This small molecule binds to this protein.
Small molecule (SMILES): NCC(=O)O

Binding-site contacts:
Ligand atom CA contacts residue MN1 of chain 1.K at 4.0 Å.
Ligand atom CA contacts residue MH21 of chain 1.L at 2.9 Å.
Ligand atom N contacts residue ASP282 of chain 1.B at 3.3 Å (salt-bridge).
Ligand atom O contacts residue HIS365 of chain 1.B at 3.3 Å (h-bond).
Ligand atom C contacts residue HIS372 of chain 1.B at 3.7 Å.
Ligand atom CA contacts residue ASP282 of chain 1.B at 4.4 Å.
Ligand atom C contacts residue ASP282 of chain 1.B at 4.2 Å.
Ligand atom O contacts residue MH21 of chain 1.L at 2.8 Å (h-bond).
Ligand atom C contacts residue PRO1 of chain 1.S at 1.4 Å (hydrophobic).
Ligand atom CA contacts residue PRO1 of chain 1.S at 2.5 Å (hydrophobic).
Ligand atom O contacts residue MN1 of chain 1.K at 2.5 Å.
Ligand atom O contacts residue HIS372 of chain 1.B at 2.8 Å (h-bond).
Ligand atom CA contacts residue HIS250 of chain 1.B at 3.9 Å.
Ligand atom CA contacts residue ILE239 of chain 1.B at 4.0 Å (hydrophobic).
Ligand atom C contacts residue MN1 of chain 1.K at 3.3 Å.
Ligand atom C contacts residue GLU407 of chain 1.B at 4.1 Å.
Ligand atom C contacts residue HIS365 of chain 1.B at 4.5 Å.
Ligand atom CA contacts residue ASP271 of chain 1.B at 3.4 Å.
Ligand atom N contacts residue ASP271 of chain 1.B at 3.7 Å.
Ligand atom N contacts residue MH21 of chain 1.L at 2.8 Å.
Ligand atom N contacts residue PRO1 of chain 1.S at 3.7 Å.
Ligand atom C contacts residue ASP271 of chain 1.B at 4.2 Å.
Ligand atom O contacts residue GLU407 of chain 1.B at 3.8 Å.
Ligand atom O contacts residue PRO1 of chain 1.S at 2.3 Å (h-bond).
Ligand atom N contacts residue MN1 of chain 1.K at 3.8 Å.
Ligand atom N contacts residue TYR236 of chain 1.B at 3.1 Å.
Ligand atom O contacts residue ASP282 of chain 1.B at 3.6 Å (salt-bridge).
Ligand atom CA contacts residue TYR236 of chain 1.B at 4.1 Å (hydrophobic).
Ligand atom C contacts residue HIS250 of chain 1.B at 3.9 Å.
Ligand atom C contacts residue MH21 of chain 1.L at 2.5 Å.

Sequence of chain 1.B:
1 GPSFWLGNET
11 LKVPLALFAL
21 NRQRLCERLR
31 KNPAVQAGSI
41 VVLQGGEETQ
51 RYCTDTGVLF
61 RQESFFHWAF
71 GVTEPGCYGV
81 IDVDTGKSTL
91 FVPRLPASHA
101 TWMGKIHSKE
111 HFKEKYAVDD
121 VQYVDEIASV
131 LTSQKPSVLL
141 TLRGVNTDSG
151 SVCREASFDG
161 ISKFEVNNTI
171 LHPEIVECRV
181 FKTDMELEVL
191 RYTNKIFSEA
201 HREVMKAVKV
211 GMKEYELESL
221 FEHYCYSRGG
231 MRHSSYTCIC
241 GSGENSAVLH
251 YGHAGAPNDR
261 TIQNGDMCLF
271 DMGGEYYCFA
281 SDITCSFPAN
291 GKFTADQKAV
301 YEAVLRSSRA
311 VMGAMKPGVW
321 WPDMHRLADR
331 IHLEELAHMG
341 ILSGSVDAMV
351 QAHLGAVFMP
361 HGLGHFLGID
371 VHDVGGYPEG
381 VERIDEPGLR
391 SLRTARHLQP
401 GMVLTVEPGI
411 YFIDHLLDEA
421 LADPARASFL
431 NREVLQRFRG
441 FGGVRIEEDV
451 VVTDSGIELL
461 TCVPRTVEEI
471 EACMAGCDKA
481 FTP